Binding-site contacts:
Ligand atom C5 contacts residue ASN71 of chain 1.A at 3.6 Å.
Ligand atom C1 contacts residue ASN71 of chain 1.A at 1.4 Å.
Ligand atom C7 contacts residue ASN71 of chain 1.A at 3.9 Å.
Ligand atom O6 contacts residue LYS374 of chain 1.A at 3.1 Å.
Ligand atom C2 contacts residue ASN71 of chain 1.A at 2.5 Å.
Ligand atom C5 contacts residue LYS374 of chain 1.A at 4.3 Å.
Ligand atom O7 contacts residue ASN71 of chain 1.A at 4.3 Å.
Ligand atom O5 contacts residue ASN71 of chain 1.A at 2.3 Å (h-bond).
Ligand atom C6 contacts residue LYS374 of chain 1.A at 3.9 Å.
Ligand atom C8 contacts residue ASN71 of chain 1.A at 4.4 Å.
Ligand atom N2 contacts residue ASN71 of chain 1.A at 3.0 Å (h-bond).
Ligand atom O5 contacts residue LYS374 of chain 1.A at 3.6 Å.
Ligand atom C3 contacts residue ASN71 of chain 1.A at 3.8 Å.
Ligand atom C4 contacts residue ASN71 of chain 1.A at 4.2 Å.

This small molecule binds to this protein.
Small molecule (SMILES): CC(=O)N[C@@H]1[C@@H](O)[C@H](O)[C@@H](CO)O[C@H]1O

Sequence of chain 1.A:
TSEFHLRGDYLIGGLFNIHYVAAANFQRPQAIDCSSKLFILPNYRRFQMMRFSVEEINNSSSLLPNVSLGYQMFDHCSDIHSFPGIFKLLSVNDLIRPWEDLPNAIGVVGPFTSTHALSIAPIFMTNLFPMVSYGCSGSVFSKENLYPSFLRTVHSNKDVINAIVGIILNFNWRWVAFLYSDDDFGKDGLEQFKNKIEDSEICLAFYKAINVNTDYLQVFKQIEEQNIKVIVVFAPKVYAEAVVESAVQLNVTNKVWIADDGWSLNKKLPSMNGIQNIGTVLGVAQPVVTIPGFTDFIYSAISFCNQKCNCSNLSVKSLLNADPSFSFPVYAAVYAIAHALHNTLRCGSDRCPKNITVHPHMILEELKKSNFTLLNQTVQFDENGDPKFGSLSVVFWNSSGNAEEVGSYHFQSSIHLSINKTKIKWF